Sequence of chain 4.A:
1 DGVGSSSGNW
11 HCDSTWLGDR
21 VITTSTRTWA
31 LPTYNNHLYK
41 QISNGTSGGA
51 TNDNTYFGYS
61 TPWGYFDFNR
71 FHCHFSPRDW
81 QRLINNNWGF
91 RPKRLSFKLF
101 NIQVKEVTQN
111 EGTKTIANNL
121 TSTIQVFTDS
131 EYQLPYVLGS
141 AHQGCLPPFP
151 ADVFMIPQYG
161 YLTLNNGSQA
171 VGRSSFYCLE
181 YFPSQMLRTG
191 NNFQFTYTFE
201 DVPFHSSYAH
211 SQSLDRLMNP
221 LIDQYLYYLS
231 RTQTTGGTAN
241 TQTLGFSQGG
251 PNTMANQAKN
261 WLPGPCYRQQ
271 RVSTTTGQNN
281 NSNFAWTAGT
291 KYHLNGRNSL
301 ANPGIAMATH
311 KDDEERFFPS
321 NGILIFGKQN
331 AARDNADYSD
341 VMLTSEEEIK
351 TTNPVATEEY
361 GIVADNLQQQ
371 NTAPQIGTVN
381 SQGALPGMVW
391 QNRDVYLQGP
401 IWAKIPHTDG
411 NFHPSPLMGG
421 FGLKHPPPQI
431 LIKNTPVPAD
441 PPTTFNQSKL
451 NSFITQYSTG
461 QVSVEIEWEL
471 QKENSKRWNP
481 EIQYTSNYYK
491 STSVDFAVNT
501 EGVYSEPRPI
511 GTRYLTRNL

This small molecule binds to this protein.
Small molecule (SMILES): Nc1ccn([C@H]2C[C@H](O[P](=O)(O)OC[C@H]3O[C@@H](n4cnc5c(N)ncnc54)C[C@@H]3O)[C@@H](CO)O2)c(=O)n1

Binding-site contacts:
Ligand atom C5 contacts residue VAL202 of chain 4.A at 3.6 Å (hydrophobic).
Ligand atom N1 contacts residue PRO203 of chain 4.A at 3.8 Å.
Ligand atom C4 contacts residue PRO203 of chain 4.A at 4.0 Å (hydrophobic).
Ligand atom C8 contacts residue HIS413 of chain 4.A at 3.9 Å.
Ligand atom C6 contacts residue SER415 of chain 4.A at 4.1 Å.
Ligand atom C4 contacts residue PRO203 of chain 4.A at 4.1 Å (hydrophobic).
Ligand atom C4 contacts residue ASP201 of chain 4.A at 3.5 Å.
Ligand atom N6 contacts residue GLY422 of chain 4.A at 3.3 Å (h-bond).
Ligand atom C2' contacts residue PRO203 of chain 4.A at 3.3 Å (hydrophobic).
Ligand atom N4 contacts residue VAL202 of chain 4.A at 2.9 Å (h-bond).
Ligand atom N1 contacts residue GLY422 of chain 4.A at 2.9 Å (h-bond).
Ligand atom N6 contacts residue VAL202 of chain 4.A at 4.2 Å.
Ligand atom C6 contacts residue PRO203 of chain 4.A at 4.0 Å (hydrophobic).
Ligand atom C5 contacts residue ARG91 of chain 4.A at 4.2 Å.
Ligand atom C2 contacts residue GLY422 of chain 4.A at 3.2 Å.
Ligand atom N6 contacts residue SER415 of chain 4.A at 3.8 Å.
Ligand atom C2' contacts residue PRO414 of chain 4.A at 3.6 Å (hydrophobic).
Ligand atom N1 contacts residue VAL202 of chain 4.A at 3.5 Å.
Ligand atom C6 contacts residue PRO203 of chain 4.A at 4.0 Å (hydrophobic).
Ligand atom N7 contacts residue HIS413 of chain 4.A at 4.2 Å.
Ligand atom N7 contacts residue ASN392 of chain 4.A at 4.2 Å.
Ligand atom C4 contacts residue VAL202 of chain 4.A at 3.7 Å (hydrophobic).
Ligand atom C6 contacts residue VAL202 of chain 4.A at 4.1 Å (hydrophobic).
Ligand atom N6 contacts residue PHE421 of chain 4.A at 3.8 Å.
Ligand atom N6 contacts residue GLY420 of chain 4.A at 3.7 Å.
Ligand atom C6 contacts residue GLY422 of chain 4.A at 3.7 Å.
Ligand atom OP2 contacts residue ASP409 of chain 49.A at 3.2 Å (salt-bridge).
Ligand atom N1 contacts residue PRO203 of chain 4.A at 4.2 Å.
Ligand atom N7 contacts residue SER415 of chain 4.A at 3.9 Å.
Ligand atom N3 contacts residue ASP201 of chain 4.A at 4.2 Å.
Ligand atom C5 contacts residue PRO203 of chain 4.A at 4.0 Å (hydrophobic).
Ligand atom C2 contacts residue PRO203 of chain 4.A at 4.0 Å (hydrophobic).
Ligand atom C5 contacts residue ASP201 of chain 4.A at 3.3 Å.
Ligand atom C2 contacts residue VAL202 of chain 4.A at 4.1 Å (hydrophobic).
Ligand atom C2' contacts residue HIS413 of chain 4.A at 3.7 Å.
Ligand atom C1' contacts residue PRO203 of chain 4.A at 4.1 Å (hydrophobic).
Ligand atom C5 contacts residue PRO203 of chain 4.A at 3.8 Å (hydrophobic).
Ligand atom N4 contacts residue ASP201 of chain 4.A at 2.6 Å.
Ligand atom O3' contacts residue PRO414 of chain 4.A at 4.2 Å.
Ligand atom N7 contacts residue PRO203 of chain 4.A at 4.1 Å.

Sequence of chain 49.A:
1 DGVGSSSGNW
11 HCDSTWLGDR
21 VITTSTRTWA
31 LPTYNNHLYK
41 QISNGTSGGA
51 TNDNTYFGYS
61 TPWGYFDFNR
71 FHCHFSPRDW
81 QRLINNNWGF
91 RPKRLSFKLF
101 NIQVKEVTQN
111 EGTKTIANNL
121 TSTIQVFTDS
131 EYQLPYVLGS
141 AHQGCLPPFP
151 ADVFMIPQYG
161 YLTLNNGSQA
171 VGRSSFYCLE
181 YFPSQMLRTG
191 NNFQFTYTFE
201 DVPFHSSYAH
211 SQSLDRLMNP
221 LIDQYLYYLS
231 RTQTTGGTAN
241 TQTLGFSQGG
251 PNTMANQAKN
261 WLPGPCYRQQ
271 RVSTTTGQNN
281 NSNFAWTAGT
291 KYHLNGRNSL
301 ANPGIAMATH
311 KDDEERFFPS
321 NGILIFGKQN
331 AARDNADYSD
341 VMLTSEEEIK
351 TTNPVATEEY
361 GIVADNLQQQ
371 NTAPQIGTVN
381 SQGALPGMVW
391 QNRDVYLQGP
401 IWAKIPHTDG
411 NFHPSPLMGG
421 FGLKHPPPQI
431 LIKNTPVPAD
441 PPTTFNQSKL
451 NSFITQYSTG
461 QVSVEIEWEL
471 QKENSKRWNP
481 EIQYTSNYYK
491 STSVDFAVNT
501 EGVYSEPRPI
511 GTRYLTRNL